Binding-site contacts:
Ligand atom O11 contacts residue LYS2 of chain 1.GA at 3.6 Å.
Ligand atom C17 contacts residue LYS2 of chain 1.GA at 3.8 Å.
Ligand atom C14 contacts residue LYS2 of chain 1.GA at 2.8 Å.
Ligand atom C6 contacts residue LYS2 of chain 1.GA at 3.7 Å.
Ligand atom O16 contacts residue LYS2 of chain 1.GA at 3.4 Å (salt-bridge).
Ligand atom C13 contacts residue LYS2 of chain 1.GA at 3.5 Å.
Ligand atom C15 contacts residue LYS2 of chain 1.GA at 2.9 Å.
Ligand atom O17 contacts residue LYS2 of chain 1.GA at 3.2 Å (salt-bridge).
Ligand atom O14 contacts residue LYS2 of chain 1.GA at 4.1 Å.
Ligand atom N6 contacts residue LYS2 of chain 1.GA at 4.0 Å.
Ligand atom O18 contacts residue LYS2 of chain 1.GA at 4.0 Å.
Ligand atom C16 contacts residue LYS2 of chain 1.GA at 3.5 Å.

Sequence of chain 1.GA:
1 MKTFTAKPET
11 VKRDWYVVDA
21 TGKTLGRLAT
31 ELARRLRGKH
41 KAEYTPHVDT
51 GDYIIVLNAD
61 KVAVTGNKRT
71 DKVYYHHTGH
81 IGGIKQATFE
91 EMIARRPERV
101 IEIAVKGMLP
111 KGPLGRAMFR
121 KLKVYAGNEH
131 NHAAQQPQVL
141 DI

The protein below binds the small molecule below.
Small molecule (SMILES): NC[C@@H]1O[C@H](O[C@H]2[C@@H](O)[C@H](O[C@@H]3[C@@H](O)[C@H](N)C[C@H](N)[C@H]3O[C@H]3O[C@H](CN)[C@@H](O)[C@H](O)[C@H]3N)O[C@@H]2CO)[C@H](N)[C@@H](O)[C@@H]1O